Sequence of chain 1.A:
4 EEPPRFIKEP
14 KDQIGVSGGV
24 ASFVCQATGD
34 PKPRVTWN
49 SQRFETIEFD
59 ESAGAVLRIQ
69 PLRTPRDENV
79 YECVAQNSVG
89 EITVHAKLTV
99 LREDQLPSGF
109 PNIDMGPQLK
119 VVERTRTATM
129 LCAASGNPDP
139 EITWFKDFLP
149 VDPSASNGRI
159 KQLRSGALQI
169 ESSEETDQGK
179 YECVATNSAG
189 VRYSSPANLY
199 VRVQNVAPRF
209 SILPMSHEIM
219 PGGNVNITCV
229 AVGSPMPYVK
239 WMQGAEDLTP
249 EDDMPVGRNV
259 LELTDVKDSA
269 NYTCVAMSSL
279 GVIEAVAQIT

Binding-site contacts:
Ligand atom O7 contacts residue ASN224 of chain 1.A at 3.9 Å.
Ligand atom C8 contacts residue ASN224 of chain 1.A at 3.2 Å.
Ligand atom C7 contacts residue ASN224 of chain 1.A at 3.4 Å.
Ligand atom C2 contacts residue ASN224 of chain 1.A at 2.7 Å.
Ligand atom O5 contacts residue GLU260 of chain 1.A at 3.9 Å.
Ligand atom C5 contacts residue ASN224 of chain 1.A at 3.6 Å.
Ligand atom C5 contacts residue GLU260 of chain 1.A at 3.4 Å.
Ligand atom O7 contacts residue ASN222 of chain 1.A at 3.4 Å (h-bond).
Ligand atom O7 contacts residue VAL223 of chain 1.A at 4.0 Å.
Ligand atom N2 contacts residue ASN224 of chain 1.A at 3.1 Å (h-bond).
Ligand atom C4 contacts residue ASN224 of chain 1.A at 4.3 Å.
Ligand atom C3 contacts residue ASN224 of chain 1.A at 3.9 Å.
Ligand atom C6 contacts residue GLU260 of chain 1.A at 3.4 Å.
Ligand atom O5 contacts residue ASN224 of chain 1.A at 2.4 Å (h-bond).
Ligand atom C1 contacts residue GLU260 of chain 1.A at 4.0 Å.
Ligand atom C1 contacts residue ASN224 of chain 1.A at 1.4 Å.

This protein binds this small molecule.
Small molecule (SMILES): CC(=O)N[C@@H]1[C@@H](O)[C@H](O)[C@@H](CO)O[C@H]1O